Binding-site contacts:
Ligand atom O7 contacts residue ASN126 of chain 1.D at 4.1 Å.
Ligand atom C3 contacts residue ASN126 of chain 1.D at 3.9 Å.
Ligand atom C1 contacts residue ASN126 of chain 1.D at 1.5 Å.
Ligand atom C7 contacts residue ASN126 of chain 1.D at 3.7 Å.
Ligand atom C2 contacts residue ASN126 of chain 1.D at 2.5 Å.
Ligand atom C5 contacts residue ASN126 of chain 1.D at 3.8 Å.
Ligand atom C6 contacts residue GLU123 of chain 1.D at 3.9 Å.
Ligand atom C4 contacts residue ASN126 of chain 1.D at 4.3 Å.
Ligand atom N2 contacts residue ASN126 of chain 1.D at 2.9 Å (h-bond).
Ligand atom O6 contacts residue GLU123 of chain 1.D at 4.3 Å.
Ligand atom O5 contacts residue ASN126 of chain 1.D at 2.5 Å (h-bond).
Ligand atom C6 contacts residue LYS122 of chain 1.D at 4.4 Å.

Sequence of chain 1.D:
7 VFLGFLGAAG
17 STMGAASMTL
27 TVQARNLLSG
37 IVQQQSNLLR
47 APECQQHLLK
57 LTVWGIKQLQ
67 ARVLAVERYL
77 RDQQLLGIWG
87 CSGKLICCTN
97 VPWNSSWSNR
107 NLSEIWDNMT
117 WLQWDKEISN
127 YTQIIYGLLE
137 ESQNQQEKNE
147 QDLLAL

The small molecule below binds the protein below.
Small molecule (SMILES): CC(=O)N[C@@H]1[C@@H](O)[C@H](O)[C@@H](CO)O[C@H]1O